Binding-site contacts:
Ligand atom CAI contacts residue SER223 of chain 1.E at 4.0 Å.
Ligand atom NAL contacts residue PHE122 of chain 1.E at 3.2 Å.
Ligand atom CAT contacts residue TYR183 of chain 1.E at 3.5 Å (hydrophobic).
Ligand atom CAF contacts residue MET186 of chain 1.E at 3.7 Å (hydrophobic).
Ligand atom CAF contacts residue SER223 of chain 1.E at 3.8 Å.
Ligand atom CAO contacts residue LEU128 of chain 1.E at 3.8 Å (hydrophobic).
Ligand atom OAA contacts residue LYS190 of chain 1.E at 4.0 Å.
Ligand atom CAH contacts residue TYR183 of chain 1.E at 3.5 Å (hydrophobic).
Ligand atom CAC contacts residue NDP1 of chain 1.S at 3.5 Å.
Ligand atom CAM contacts residue NDP1 of chain 1.S at 3.3 Å.
Ligand atom CAP contacts residue LEU128 of chain 1.E at 3.9 Å (hydrophobic).
Ligand atom CAP contacts residue ALA123 of chain 1.E at 3.9 Å (hydrophobic).
Ligand atom CAE contacts residue NDP1 of chain 1.S at 3.7 Å.
Ligand atom CAV contacts residue GLY228 of chain 1.E at 3.9 Å.
Ligand atom CAO contacts residue MET186 of chain 1.E at 3.9 Å (hydrophobic).
Ligand atom NAD contacts residue NDP1 of chain 1.S at 3.8 Å.
Ligand atom CAV contacts residue GLN181 of chain 1.E at 3.4 Å.
Ligand atom CAN contacts residue NDP1 of chain 1.S at 3.2 Å.
Ligand atom CAE contacts residue SER223 of chain 1.E at 3.5 Å.
Ligand atom CAK contacts residue ALA123 of chain 1.E at 3.9 Å (hydrophobic).
Ligand atom NAL contacts residue ALA121 of chain 1.E at 3.9 Å.
Ligand atom CAJ contacts residue MET186 of chain 1.E at 3.9 Å (hydrophobic).
Ligand atom CAB contacts residue SER223 of chain 1.E at 3.5 Å.
Ligand atom CAQ contacts residue NDP1 of chain 1.S at 3.2 Å.
Ligand atom CAS contacts residue TYR173 of chain 1.E at 3.4 Å (hydrophobic).
Ligand atom CAG contacts residue SER223 of chain 1.E at 3.6 Å.
Ligand atom CAK contacts residue MET186 of chain 1.E at 3.6 Å (hydrophobic).
Ligand atom CAH contacts residue NDP1 of chain 1.S at 3.4 Å.
Ligand atom CAI contacts residue NDP1 of chain 1.S at 3.5 Å.
Ligand atom CAQ contacts residue TYR173 of chain 1.E at 4.0 Å (hydrophobic).
Ligand atom CAV contacts residue VAL227 of chain 1.E at 3.6 Å (hydrophobic).
Ligand atom OAA contacts residue TYR183 of chain 1.E at 2.8 Å (h-bond).
Ligand atom CAS contacts residue TYR183 of chain 1.E at 4.0 Å (hydrophobic).
Ligand atom CAG contacts residue MET186 of chain 1.E at 3.5 Å (hydrophobic).
Ligand atom OAA contacts residue NDP1 of chain 1.S at 2.6 Å (h-bond).
Ligand atom CAP contacts residue MET186 of chain 1.E at 3.7 Å (hydrophobic).
Ligand atom CAC contacts residue TYR183 of chain 1.E at 3.5 Å (hydrophobic).
Ligand atom NAL contacts residue ALA123 of chain 1.E at 3.2 Å (h-bond).
Ligand atom CAB contacts residue ALA121 of chain 1.E at 3.1 Å (hydrophobic).
Ligand atom CAV contacts residue ASN182 of chain 1.E at 3.8 Å.

The protein below binds the small molecule below.
Small molecule (SMILES): CCCCCCc1ccn(Cc2cccc(N)c2C)c(=O)c1

Sequence of chain 1.E:
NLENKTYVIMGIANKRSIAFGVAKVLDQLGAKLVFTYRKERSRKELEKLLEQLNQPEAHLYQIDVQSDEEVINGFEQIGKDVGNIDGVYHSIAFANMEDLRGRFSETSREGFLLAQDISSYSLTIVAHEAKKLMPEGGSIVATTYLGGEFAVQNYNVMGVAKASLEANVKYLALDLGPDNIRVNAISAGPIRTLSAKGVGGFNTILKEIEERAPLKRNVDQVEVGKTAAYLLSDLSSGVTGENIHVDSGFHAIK